Sequence of chain 1.A:
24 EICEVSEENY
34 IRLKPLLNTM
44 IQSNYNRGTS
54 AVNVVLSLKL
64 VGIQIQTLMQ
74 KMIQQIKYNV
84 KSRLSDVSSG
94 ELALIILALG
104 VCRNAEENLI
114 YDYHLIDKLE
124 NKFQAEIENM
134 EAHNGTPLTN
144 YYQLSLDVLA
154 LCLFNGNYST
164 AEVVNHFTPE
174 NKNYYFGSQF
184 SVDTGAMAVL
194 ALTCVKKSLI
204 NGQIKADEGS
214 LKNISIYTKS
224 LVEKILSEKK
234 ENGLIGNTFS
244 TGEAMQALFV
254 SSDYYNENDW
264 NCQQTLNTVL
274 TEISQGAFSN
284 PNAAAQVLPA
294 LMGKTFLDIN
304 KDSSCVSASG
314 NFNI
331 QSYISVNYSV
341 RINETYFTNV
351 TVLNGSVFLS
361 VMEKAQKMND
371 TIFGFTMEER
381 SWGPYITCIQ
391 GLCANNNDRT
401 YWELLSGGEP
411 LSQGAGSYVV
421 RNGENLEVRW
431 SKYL

This small molecule binds to this protein.
Small molecule (SMILES): CC(=O)N[C@@H]1[C@@H](O)[C@H](O)[C@@H](CO)O[C@H]1O

Binding-site contacts:
Ligand atom N2 contacts residue SER332 of chain 1.A at 3.1 Å (h-bond).
Ligand atom C8 contacts residue SER332 of chain 1.A at 3.9 Å.
Ligand atom C2 contacts residue SER332 of chain 1.A at 3.8 Å.
Ligand atom C8 contacts residue ILE334 of chain 1.A at 2.7 Å (hydrophobic).
Ligand atom C7 contacts residue ILE334 of chain 1.A at 3.7 Å (hydrophobic).
Ligand atom C3 contacts residue ASN354 of chain 1.A at 3.9 Å.
Ligand atom C4 contacts residue ASN354 of chain 1.A at 4.3 Å.
Ligand atom N2 contacts residue ASN354 of chain 1.A at 3.1 Å (h-bond).
Ligand atom C2 contacts residue ASN354 of chain 1.A at 2.7 Å.
Ligand atom C5 contacts residue ASN354 of chain 1.A at 3.5 Å.
Ligand atom C1 contacts residue ASN354 of chain 1.A at 1.4 Å.
Ligand atom C8 contacts residue TYR333 of chain 1.A at 3.7 Å (hydrophobic).
Ligand atom O6 contacts residue ASN354 of chain 1.A at 4.5 Å.
Ligand atom N2 contacts residue ILE334 of chain 1.A at 3.9 Å.
Ligand atom C7 contacts residue ASN354 of chain 1.A at 4.4 Å.
Ligand atom O5 contacts residue ASN354 of chain 1.A at 2.4 Å (h-bond).
Ligand atom C1 contacts residue SER332 of chain 1.A at 3.9 Å.
Ligand atom C7 contacts residue SER332 of chain 1.A at 3.8 Å.